Sequence of chain 1.F:
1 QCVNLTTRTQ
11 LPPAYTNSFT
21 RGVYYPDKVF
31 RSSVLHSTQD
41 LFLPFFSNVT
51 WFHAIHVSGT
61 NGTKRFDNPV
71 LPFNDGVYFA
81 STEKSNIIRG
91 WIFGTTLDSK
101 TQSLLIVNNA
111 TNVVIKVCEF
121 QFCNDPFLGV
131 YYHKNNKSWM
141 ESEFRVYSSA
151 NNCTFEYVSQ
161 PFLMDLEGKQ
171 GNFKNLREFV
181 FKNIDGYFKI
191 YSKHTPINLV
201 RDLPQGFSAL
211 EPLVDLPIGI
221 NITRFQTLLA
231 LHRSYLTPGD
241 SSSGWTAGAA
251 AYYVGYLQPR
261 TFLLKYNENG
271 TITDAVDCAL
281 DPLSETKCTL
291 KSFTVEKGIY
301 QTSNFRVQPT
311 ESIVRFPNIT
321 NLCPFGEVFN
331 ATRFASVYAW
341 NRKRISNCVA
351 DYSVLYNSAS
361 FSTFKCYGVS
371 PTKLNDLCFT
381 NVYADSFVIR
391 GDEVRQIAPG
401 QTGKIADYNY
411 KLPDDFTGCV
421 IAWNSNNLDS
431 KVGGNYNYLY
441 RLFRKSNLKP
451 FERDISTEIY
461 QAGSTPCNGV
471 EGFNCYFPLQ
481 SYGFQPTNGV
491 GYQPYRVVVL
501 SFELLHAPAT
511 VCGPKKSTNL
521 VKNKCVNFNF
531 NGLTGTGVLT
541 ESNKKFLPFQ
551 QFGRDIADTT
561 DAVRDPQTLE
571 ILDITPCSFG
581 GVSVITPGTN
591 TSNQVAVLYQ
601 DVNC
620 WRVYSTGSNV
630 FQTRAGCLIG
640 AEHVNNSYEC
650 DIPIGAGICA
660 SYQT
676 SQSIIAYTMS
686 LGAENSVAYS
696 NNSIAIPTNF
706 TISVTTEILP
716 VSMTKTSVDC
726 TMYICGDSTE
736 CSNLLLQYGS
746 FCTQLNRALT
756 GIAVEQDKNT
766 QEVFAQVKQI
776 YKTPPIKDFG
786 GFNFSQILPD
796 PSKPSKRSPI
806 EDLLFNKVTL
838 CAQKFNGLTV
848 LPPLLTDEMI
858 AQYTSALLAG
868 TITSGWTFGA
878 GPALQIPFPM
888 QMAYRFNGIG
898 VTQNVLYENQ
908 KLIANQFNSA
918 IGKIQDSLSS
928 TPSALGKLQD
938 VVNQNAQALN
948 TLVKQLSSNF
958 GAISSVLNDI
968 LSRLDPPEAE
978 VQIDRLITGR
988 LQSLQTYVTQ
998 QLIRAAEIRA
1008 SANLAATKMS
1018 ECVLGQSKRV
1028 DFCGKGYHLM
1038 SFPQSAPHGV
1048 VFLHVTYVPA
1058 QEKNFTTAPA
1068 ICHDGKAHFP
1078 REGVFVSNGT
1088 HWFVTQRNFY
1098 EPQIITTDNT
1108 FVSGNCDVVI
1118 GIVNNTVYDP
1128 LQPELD

This small molecule binds to this protein.
Small molecule (SMILES): CC(=O)N[C@@H]1[C@@H](O)[C@H](O)[C@@H](CO)O[C@H]1O

Binding-site contacts:
Ligand atom C1 contacts residue TRP620 of chain 1.F at 4.3 Å (hydrophobic).
Ligand atom C6 contacts residue TRP620 of chain 1.F at 3.5 Å (hydrophobic).
Ligand atom C4 contacts residue ASN603 of chain 1.F at 4.2 Å.
Ligand atom O5 contacts residue TRP620 of chain 1.F at 3.4 Å.
Ligand atom C5 contacts residue ASN603 of chain 1.F at 3.7 Å.
Ligand atom C2 contacts residue ASN603 of chain 1.F at 2.4 Å.
Ligand atom O7 contacts residue GLN631 of chain 1.F at 4.3 Å.
Ligand atom C7 contacts residue ASN603 of chain 1.F at 3.5 Å.
Ligand atom O6 contacts residue TRP620 of chain 1.F at 3.2 Å.
Ligand atom C3 contacts residue ASN603 of chain 1.F at 3.8 Å.
Ligand atom O7 contacts residue ASN603 of chain 1.F at 3.8 Å.
Ligand atom N2 contacts residue ASN603 of chain 1.F at 2.9 Å (h-bond).
Ligand atom O5 contacts residue ASN603 of chain 1.F at 2.4 Å (h-bond).
Ligand atom C1 contacts residue ASN603 of chain 1.F at 1.4 Å.
Ligand atom C5 contacts residue TRP620 of chain 1.F at 3.9 Å (hydrophobic).